Binding-site contacts:
Ligand atom C8 contacts residue GLU305 of chain 35.A at 4.5 Å.
Ligand atom C7 contacts residue GLU305 of chain 35.A at 3.6 Å.
Ligand atom O5 contacts residue SER284 of chain 36.B at 4.2 Å.
Ligand atom O6 contacts residue ASN318 of chain 36.B at 2.9 Å (h-bond).
Ligand atom O7 contacts residue GLU305 of chain 35.A at 2.4 Å (salt-bridge).
Ligand atom C6 contacts residue SER284 of chain 36.B at 3.4 Å.
Ligand atom N2 contacts residue GLU305 of chain 35.A at 4.4 Å.
Ligand atom C5 contacts residue SER284 of chain 36.B at 4.5 Å.
Ligand atom O6 contacts residue SER284 of chain 36.B at 2.4 Å (h-bond).
Ligand atom C6 contacts residue ASN318 of chain 36.B at 3.2 Å.

This protein binds this small molecule.
Small molecule (SMILES): CC(=O)N[C@@H]1[C@@H](O)[C@H](O)[C@@H](CO)O[C@H]1O

Sequence of chain 35.A:
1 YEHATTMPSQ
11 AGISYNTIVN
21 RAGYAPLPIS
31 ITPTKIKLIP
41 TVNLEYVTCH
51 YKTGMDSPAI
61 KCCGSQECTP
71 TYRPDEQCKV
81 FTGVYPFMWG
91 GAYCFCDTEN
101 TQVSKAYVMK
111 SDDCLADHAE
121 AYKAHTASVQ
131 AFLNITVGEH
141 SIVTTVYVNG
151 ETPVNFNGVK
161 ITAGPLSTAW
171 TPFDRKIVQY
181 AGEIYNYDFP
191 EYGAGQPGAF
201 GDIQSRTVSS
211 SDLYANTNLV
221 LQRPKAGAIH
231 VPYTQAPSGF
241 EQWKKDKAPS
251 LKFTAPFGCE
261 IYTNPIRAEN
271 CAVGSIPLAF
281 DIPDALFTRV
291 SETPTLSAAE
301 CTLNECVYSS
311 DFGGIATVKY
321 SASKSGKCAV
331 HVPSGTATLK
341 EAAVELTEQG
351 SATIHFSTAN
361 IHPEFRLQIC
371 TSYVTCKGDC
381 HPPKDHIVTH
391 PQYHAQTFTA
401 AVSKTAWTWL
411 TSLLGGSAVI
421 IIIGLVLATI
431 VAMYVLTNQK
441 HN

Sequence of chain 36.B:
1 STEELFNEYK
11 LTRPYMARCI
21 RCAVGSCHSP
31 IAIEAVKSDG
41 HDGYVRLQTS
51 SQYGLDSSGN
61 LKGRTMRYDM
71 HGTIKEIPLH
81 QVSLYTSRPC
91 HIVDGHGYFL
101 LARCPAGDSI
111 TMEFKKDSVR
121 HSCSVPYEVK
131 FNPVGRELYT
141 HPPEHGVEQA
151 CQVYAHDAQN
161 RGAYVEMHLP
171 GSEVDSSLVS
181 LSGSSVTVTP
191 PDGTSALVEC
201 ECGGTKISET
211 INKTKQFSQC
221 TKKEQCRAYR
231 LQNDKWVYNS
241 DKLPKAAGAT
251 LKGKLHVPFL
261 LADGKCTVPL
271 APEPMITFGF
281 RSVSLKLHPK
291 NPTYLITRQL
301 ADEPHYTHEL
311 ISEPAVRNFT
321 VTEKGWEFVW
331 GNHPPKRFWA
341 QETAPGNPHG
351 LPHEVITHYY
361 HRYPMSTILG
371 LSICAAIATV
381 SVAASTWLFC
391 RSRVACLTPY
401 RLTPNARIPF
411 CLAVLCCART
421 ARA